Sequence of chain 1.C:
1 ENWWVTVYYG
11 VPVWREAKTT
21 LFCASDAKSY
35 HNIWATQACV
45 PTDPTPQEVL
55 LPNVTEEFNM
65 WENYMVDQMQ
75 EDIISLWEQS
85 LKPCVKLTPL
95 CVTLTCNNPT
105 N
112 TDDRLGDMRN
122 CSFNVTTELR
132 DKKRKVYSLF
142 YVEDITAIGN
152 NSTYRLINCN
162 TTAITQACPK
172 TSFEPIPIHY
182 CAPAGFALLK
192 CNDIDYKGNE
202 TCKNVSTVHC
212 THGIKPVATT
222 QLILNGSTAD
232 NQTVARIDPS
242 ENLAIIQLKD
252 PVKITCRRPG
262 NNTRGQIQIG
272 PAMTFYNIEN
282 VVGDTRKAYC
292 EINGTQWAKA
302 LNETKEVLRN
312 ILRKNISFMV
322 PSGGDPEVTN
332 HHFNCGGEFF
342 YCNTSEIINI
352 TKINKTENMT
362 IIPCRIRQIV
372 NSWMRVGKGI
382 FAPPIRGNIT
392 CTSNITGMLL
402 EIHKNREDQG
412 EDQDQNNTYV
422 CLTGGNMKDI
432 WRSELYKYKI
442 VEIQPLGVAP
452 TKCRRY

A protein and the small-molecule ligand that binds it are described below.
Small molecule (SMILES): CC(=O)N[C@H]1[C@H](O[C@H]2[C@H](O)[C@@H](NC(C)=O)CO[C@@H]2CO[C@@H]2O[C@@H](C)[C@@H](O)[C@@H](O)[C@@H]2O)O[C@H](CO)[C@@H](O)[C@@H]1O

Binding-site contacts:
Ligand atom C1 contacts residue ARG156 of chain 1.C at 4.4 Å.
Ligand atom O5 contacts residue ARG156 of chain 1.C at 4.1 Å.
Ligand atom C8 contacts residue ASN161 of chain 1.C at 4.1 Å.
Ligand atom O7 contacts residue THR162 of chain 1.C at 4.4 Å.
Ligand atom O3 contacts residue ALA148 of chain 1.C at 3.3 Å (h-bond).
Ligand atom N2 contacts residue THR162 of chain 1.C at 4.0 Å.
Ligand atom C5 contacts residue ARG156 of chain 1.C at 4.4 Å.
Ligand atom C7 contacts residue ASN161 of chain 1.C at 3.7 Å.
Ligand atom O4 contacts residue ALA148 of chain 1.C at 3.4 Å (h-bond).
Ligand atom C2 contacts residue ALA148 of chain 1.C at 3.9 Å (hydrophobic).
Ligand atom C5 contacts residue ASN161 of chain 1.C at 3.7 Å.
Ligand atom O3 contacts residue ILE149 of chain 1.C at 3.9 Å.
Ligand atom C4 contacts residue ASN161 of chain 1.C at 4.2 Å.
Ligand atom O4 contacts residue ARG156 of chain 1.C at 4.3 Å.
Ligand atom C3 contacts residue ALA148 of chain 1.C at 4.0 Å (hydrophobic).
Ligand atom C8 contacts residue THR147 of chain 1.C at 4.0 Å.
Ligand atom O5 contacts residue ARG156 of chain 1.C at 4.4 Å.
Ligand atom C1 contacts residue ARG156 of chain 1.C at 4.1 Å.
Ligand atom C6 contacts residue ARG156 of chain 1.C at 3.4 Å.
Ligand atom C1 contacts residue ASN161 of chain 1.C at 1.4 Å.
Ligand atom C3 contacts residue ASN161 of chain 1.C at 3.8 Å.
Ligand atom C4 contacts residue ALA148 of chain 1.C at 4.3 Å (hydrophobic).
Ligand atom O4 contacts residue ILE149 of chain 1.C at 3.8 Å.
Ligand atom C2 contacts residue ASN161 of chain 1.C at 2.4 Å.
Ligand atom N2 contacts residue ASN161 of chain 1.C at 2.9 Å (h-bond).
Ligand atom O5 contacts residue ASN161 of chain 1.C at 2.4 Å (h-bond).